Binding-site contacts:
Ligand atom C2 contacts residue TRP270 of chain 1.B at 3.8 Å (hydrophobic).
Ligand atom C1 contacts residue TRP270 of chain 1.B at 3.6 Å (hydrophobic).
Ligand atom O2 contacts residue MET366 of chain 1.B at 3.8 Å.
Ligand atom C6 contacts residue TRP376 of chain 1.B at 3.5 Å (hydrophobic).
Ligand atom C1 contacts residue TYR195 of chain 1.B at 4.2 Å (hydrophobic).
Ligand atom O4 contacts residue TRP376 of chain 1.B at 4.1 Å.
Ligand atom C2 contacts residue TYR195 of chain 1.B at 4.3 Å (hydrophobic).
Ligand atom C4 contacts residue TYR195 of chain 1.B at 4.0 Å (hydrophobic).
Ligand atom C2 contacts residue MET366 of chain 1.B at 4.4 Å (hydrophobic).
Ligand atom O3 contacts residue GLU149 of chain 1.B at 4.2 Å.
Ligand atom O3 contacts residue TYR195 of chain 1.B at 4.2 Å.
Ligand atom O2 contacts residue TRP376 of chain 1.B at 4.5 Å.
Ligand atom C2 contacts residue TRP376 of chain 1.B at 3.8 Å (hydrophobic).
Ligand atom O5 contacts residue TYR195 of chain 1.B at 3.9 Å.
Ligand atom O2 contacts residue GLU149 of chain 1.B at 2.7 Å (salt-bridge).
Ligand atom O5 contacts residue TRP376 of chain 1.B at 3.9 Å.
Ligand atom C6 contacts residue TYR195 of chain 1.B at 3.9 Å (hydrophobic).
Ligand atom O1 contacts residue TRP270 of chain 1.B at 4.4 Å.
Ligand atom O6 contacts residue TYR195 of chain 1.B at 4.4 Å.
Ligand atom O2 contacts residue TRP270 of chain 1.B at 3.7 Å.
Ligand atom C5 contacts residue TRP376 of chain 1.B at 4.2 Å (hydrophobic).
Ligand atom C4 contacts residue TRP376 of chain 1.B at 3.8 Å (hydrophobic).
Ligand atom O3 contacts residue TRP376 of chain 1.B at 4.0 Å.
Ligand atom C5 contacts residue TYR195 of chain 1.B at 4.4 Å (hydrophobic).
Ligand atom O5 contacts residue TRP270 of chain 1.B at 4.3 Å.
Ligand atom O6 contacts residue ASN193 of chain 1.B at 3.4 Å (h-bond).
Ligand atom C1 contacts residue TRP376 of chain 1.B at 4.4 Å (hydrophobic).
Ligand atom C3 contacts residue GLU149 of chain 1.B at 4.5 Å.
Ligand atom O5 contacts residue PHE196 of chain 1.B at 4.3 Å.
Ligand atom C6 contacts residue ASN193 of chain 1.B at 3.2 Å.
Ligand atom C3 contacts residue TRP376 of chain 1.B at 4.3 Å (hydrophobic).
Ligand atom C2 contacts residue GLU149 of chain 1.B at 3.5 Å.
Ligand atom O6 contacts residue TRP376 of chain 1.B at 4.4 Å.

This small molecule binds to this protein.
Small molecule (SMILES): OC[C@H]1O[C@H](O[C@H]2[C@H](O)[C@@H](O)[C@@H](O)O[C@@H]2CO)[C@H](O)[C@@H](O)[C@@H]1O

Sequence of chain 1.B:
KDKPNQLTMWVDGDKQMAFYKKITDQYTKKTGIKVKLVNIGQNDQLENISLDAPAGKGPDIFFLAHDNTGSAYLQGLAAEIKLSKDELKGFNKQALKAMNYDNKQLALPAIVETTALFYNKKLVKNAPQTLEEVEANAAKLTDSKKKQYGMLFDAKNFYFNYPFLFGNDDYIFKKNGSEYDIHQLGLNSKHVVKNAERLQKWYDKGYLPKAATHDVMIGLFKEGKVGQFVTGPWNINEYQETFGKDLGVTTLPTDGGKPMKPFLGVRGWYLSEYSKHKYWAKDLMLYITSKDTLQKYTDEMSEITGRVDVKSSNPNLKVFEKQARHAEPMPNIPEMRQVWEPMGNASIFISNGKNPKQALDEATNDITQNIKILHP